Sequence of chain 1.A:
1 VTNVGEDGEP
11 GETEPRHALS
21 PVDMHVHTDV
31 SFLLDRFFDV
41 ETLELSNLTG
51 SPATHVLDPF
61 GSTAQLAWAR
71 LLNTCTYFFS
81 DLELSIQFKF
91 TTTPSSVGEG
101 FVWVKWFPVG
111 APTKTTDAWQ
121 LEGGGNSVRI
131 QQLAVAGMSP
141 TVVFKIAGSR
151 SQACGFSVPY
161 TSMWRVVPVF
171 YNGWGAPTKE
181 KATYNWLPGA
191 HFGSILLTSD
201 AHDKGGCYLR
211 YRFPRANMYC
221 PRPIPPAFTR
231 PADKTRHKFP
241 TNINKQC

A small-molecule ligand and the protein it binds are described below.
Small molecule (SMILES): CC(=O)N[C@H]1[C@H]([C@H](O)[C@H](O)CO)O[C@@](O[C@H]2[C@@H](O)[C@@H](CO)O[C@@H](O[C@H]3[C@H](O)[C@@H](O)[C@@H](O)O[C@@H]3CO)[C@@H]2O)(C(=O)O)C[C@@H]1O

Sequence of chain 2.A:
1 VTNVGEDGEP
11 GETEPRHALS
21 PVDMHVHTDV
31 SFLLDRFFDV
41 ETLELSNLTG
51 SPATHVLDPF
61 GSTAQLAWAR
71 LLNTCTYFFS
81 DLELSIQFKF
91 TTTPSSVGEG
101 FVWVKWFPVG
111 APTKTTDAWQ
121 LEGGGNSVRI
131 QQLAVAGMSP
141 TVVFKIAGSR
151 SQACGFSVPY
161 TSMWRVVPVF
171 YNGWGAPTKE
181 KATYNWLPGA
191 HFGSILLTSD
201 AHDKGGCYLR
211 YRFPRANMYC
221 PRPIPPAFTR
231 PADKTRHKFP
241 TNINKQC

Binding-site contacts:
Ligand atom C11 contacts residue GLN65 of chain 2.A at 3.7 Å.
Ligand atom C9 contacts residue TRP119 of chain 1.A at 4.3 Å (hydrophobic).
Ligand atom C11 contacts residue TRP119 of chain 1.A at 4.4 Å (hydrophobic).
Ligand atom C8 contacts residue GLN120 of chain 1.A at 4.1 Å.
Ligand atom O10 contacts residue GLN65 of chain 2.A at 4.0 Å.
Ligand atom N5 contacts residue ALA118 of chain 1.A at 2.8 Å (h-bond).
Ligand atom C5 contacts residue ALA118 of chain 1.A at 3.6 Å (hydrophobic).
Ligand atom O9 contacts residue GLN120 of chain 1.A at 3.5 Å (h-bond).
Ligand atom C4 contacts residue ALA118 of chain 1.A at 4.0 Å (hydrophobic).
Ligand atom C8 contacts residue ALA118 of chain 1.A at 4.3 Å (hydrophobic).
Ligand atom O8 contacts residue ALA118 of chain 1.A at 3.8 Å.
Ligand atom O1B contacts residue ARG129 of chain 1.A at 3.9 Å.
Ligand atom C10 contacts residue GLN65 of chain 2.A at 4.5 Å.
Ligand atom C6 contacts residue ALA118 of chain 1.A at 3.4 Å (hydrophobic).
Ligand atom C7 contacts residue ALA118 of chain 1.A at 3.6 Å (hydrophobic).
Ligand atom O10 contacts residue ALA64 of chain 2.A at 3.8 Å.
Ligand atom C1 contacts residue ARG129 of chain 1.A at 4.0 Å.
Ligand atom C11 contacts residue ALA118 of chain 1.A at 3.9 Å (hydrophobic).
Ligand atom C11 contacts residue GLN132 of chain 1.A at 4.3 Å.
Ligand atom O1A contacts residue ARG129 of chain 1.A at 3.3 Å (salt-bridge).
Ligand atom O1A contacts residue ALA118 of chain 1.A at 4.5 Å.
Ligand atom C10 contacts residue ALA118 of chain 1.A at 3.8 Å (hydrophobic).
Ligand atom O8 contacts residue TRP119 of chain 1.A at 3.8 Å.
Ligand atom C10 contacts residue ALA64 of chain 2.A at 4.5 Å (hydrophobic).
Ligand atom O9 contacts residue THR42 of chain 2.A at 4.0 Å.
Ligand atom O8 contacts residue GLN120 of chain 1.A at 2.8 Å (h-bond).